Sequence of chain 1.A:
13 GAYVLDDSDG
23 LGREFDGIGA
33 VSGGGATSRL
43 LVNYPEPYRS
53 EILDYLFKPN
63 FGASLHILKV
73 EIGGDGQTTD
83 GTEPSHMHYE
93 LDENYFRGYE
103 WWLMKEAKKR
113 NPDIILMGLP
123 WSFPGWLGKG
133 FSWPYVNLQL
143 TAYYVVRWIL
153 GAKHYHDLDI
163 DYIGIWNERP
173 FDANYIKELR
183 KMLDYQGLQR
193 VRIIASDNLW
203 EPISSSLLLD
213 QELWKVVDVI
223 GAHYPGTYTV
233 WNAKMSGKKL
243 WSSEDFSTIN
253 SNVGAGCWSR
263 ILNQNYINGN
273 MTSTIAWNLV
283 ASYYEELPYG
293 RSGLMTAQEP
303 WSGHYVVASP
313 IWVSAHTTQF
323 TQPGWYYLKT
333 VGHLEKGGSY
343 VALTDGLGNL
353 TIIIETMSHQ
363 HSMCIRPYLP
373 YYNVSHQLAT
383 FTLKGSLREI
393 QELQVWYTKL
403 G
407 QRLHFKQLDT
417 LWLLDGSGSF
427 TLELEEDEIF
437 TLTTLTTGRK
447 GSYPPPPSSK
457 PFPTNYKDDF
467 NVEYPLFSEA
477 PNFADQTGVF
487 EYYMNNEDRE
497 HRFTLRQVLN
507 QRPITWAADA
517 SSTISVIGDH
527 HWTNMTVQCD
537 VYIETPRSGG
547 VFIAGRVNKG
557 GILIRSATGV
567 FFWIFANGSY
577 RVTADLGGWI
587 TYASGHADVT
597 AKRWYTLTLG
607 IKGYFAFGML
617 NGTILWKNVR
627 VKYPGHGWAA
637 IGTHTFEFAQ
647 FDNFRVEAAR

Binding-site contacts:
Ligand atom N2 contacts residue TYR373 of chain 1.A at 4.0 Å.
Ligand atom O5 contacts residue ASN375 of chain 1.A at 2.4 Å (h-bond).
Ligand atom C8 contacts residue TYR373 of chain 1.A at 3.9 Å (hydrophobic).
Ligand atom C2 contacts residue ASN375 of chain 1.A at 2.4 Å.
Ligand atom O5 contacts residue SER377 of chain 1.A at 4.4 Å.
Ligand atom N2 contacts residue ASN375 of chain 1.A at 2.9 Å (h-bond).
Ligand atom C4 contacts residue ASN375 of chain 1.A at 4.2 Å.
Ligand atom C7 contacts residue TYR373 of chain 1.A at 3.8 Å (hydrophobic).
Ligand atom C5 contacts residue ASN375 of chain 1.A at 3.7 Å.
Ligand atom C7 contacts residue ASN375 of chain 1.A at 3.2 Å.
Ligand atom O7 contacts residue TYR373 of chain 1.A at 4.2 Å.
Ligand atom C3 contacts residue ASN375 of chain 1.A at 3.8 Å.
Ligand atom C5 contacts residue SER377 of chain 1.A at 4.3 Å.
Ligand atom C6 contacts residue SER377 of chain 1.A at 4.0 Å.
Ligand atom O7 contacts residue ASN375 of chain 1.A at 3.0 Å (h-bond).
Ligand atom C1 contacts residue ASN375 of chain 1.A at 1.5 Å.

This protein binds this small molecule.
Small molecule (SMILES): CC(=O)N[C@@H]1[C@@H](O)[C@H](O)[C@@H](CO)O[C@H]1O